Sequence of chain 1.B:
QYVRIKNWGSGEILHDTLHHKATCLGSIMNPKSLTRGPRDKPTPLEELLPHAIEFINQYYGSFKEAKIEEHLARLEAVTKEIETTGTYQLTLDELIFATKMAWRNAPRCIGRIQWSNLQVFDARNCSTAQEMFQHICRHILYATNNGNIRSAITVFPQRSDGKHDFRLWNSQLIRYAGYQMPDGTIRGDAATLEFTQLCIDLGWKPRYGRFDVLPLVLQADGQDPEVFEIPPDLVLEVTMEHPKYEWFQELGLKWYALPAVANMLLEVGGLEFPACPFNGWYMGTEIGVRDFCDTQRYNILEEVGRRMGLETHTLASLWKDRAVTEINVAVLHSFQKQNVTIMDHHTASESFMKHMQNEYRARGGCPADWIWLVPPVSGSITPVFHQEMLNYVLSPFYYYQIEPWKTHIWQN

The protein below binds the small molecule below.
Small molecule (SMILES): O=[N+]([O-])c1ccc2[nH]ncc2c1

Binding-site contacts:
Ligand atom O12 contacts residue GLY301 of chain 1.B at 3.4 Å (h-bond).
Ligand atom N1 contacts residue HEM1 of chain 1.F at 3.8 Å.
Ligand atom N10 contacts residue HEM1 of chain 1.F at 4.0 Å.
Ligand atom C7 contacts residue TRP302 of chain 1.B at 2.9 Å (hydrophobic).
Ligand atom O12 contacts residue PRO280 of chain 1.B at 3.3 Å (h-bond).
Ligand atom C6 contacts residue TRP302 of chain 1.B at 4.0 Å (hydrophobic).
Ligand atom N10 contacts residue PRO280 of chain 1.B at 4.0 Å.
Ligand atom C4 contacts residue PRO280 of chain 1.B at 4.0 Å (hydrophobic).
Ligand atom O12 contacts residue ASN300 of chain 1.B at 3.3 Å.
Ligand atom C8 contacts residue TRP302 of chain 1.B at 3.6 Å (hydrophobic).
Ligand atom N2 contacts residue GLU307 of chain 1.B at 2.7 Å.
Ligand atom N1 contacts residue TYR303 of chain 1.B at 3.6 Å.
Ligand atom O12 contacts residue VAL282 of chain 1.B at 4.2 Å.
Ligand atom C6 contacts residue GLY301 of chain 1.B at 3.9 Å.
Ligand atom C3 contacts residue HEM1 of chain 1.F at 3.6 Å.
Ligand atom C9 contacts residue HEM1 of chain 1.F at 4.0 Å.
Ligand atom C6 contacts residue HEM1 of chain 1.F at 3.2 Å.
Ligand atom N1 contacts residue GLU307 of chain 1.B at 3.7 Å.
Ligand atom C3 contacts residue GLU307 of chain 1.B at 3.0 Å.
Ligand atom O11 contacts residue HEM1 of chain 1.F at 3.5 Å (h-bond).
Ligand atom O11 contacts residue VAL282 of chain 1.B at 3.3 Å.
Ligand atom N2 contacts residue HEM1 of chain 1.F at 3.7 Å.
Ligand atom O12 contacts residue PHE299 of chain 1.B at 3.8 Å.
Ligand atom C5 contacts residue HEM1 of chain 1.F at 3.9 Å.
Ligand atom C9 contacts residue PRO280 of chain 1.B at 3.9 Å (hydrophobic).
Ligand atom C5 contacts residue PRO280 of chain 1.B at 4.1 Å (hydrophobic).
Ligand atom C7 contacts residue HEM1 of chain 1.F at 3.3 Å.
Ligand atom N2 contacts residue TYR303 of chain 1.B at 3.6 Å.
Ligand atom N10 contacts residue PHE299 of chain 1.B at 4.2 Å.
Ligand atom N10 contacts residue VAL282 of chain 1.B at 4.0 Å.
Ligand atom C8 contacts residue PRO280 of chain 1.B at 3.8 Å (hydrophobic).
Ligand atom C7 contacts residue PRO280 of chain 1.B at 3.7 Å (hydrophobic).
Ligand atom C8 contacts residue TYR303 of chain 1.B at 4.2 Å (hydrophobic).
Ligand atom O11 contacts residue PHE299 of chain 1.B at 3.6 Å.
Ligand atom N2 contacts residue MET304 of chain 1.B at 4.1 Å.
Ligand atom C8 contacts residue HEM1 of chain 1.F at 3.6 Å.
Ligand atom N1 contacts residue MET304 of chain 1.B at 3.4 Å (h-bond).
Ligand atom C4 contacts residue HEM1 of chain 1.F at 4.1 Å.
Ligand atom C6 contacts residue PRO280 of chain 1.B at 4.0 Å (hydrophobic).
Ligand atom N1 contacts residue TRP302 of chain 1.B at 3.8 Å.